A small-molecule ligand and the protein it binds are described below.
Small molecule (SMILES): CC(=O)N[C@H]1[C@@H](O[C@H]2[C@H](O)[C@@H](NC(C)=O)CO[C@@H]2CO)O[C@H](CO)[C@@H](O)[C@@H]1O

Sequence of chain 1.A:
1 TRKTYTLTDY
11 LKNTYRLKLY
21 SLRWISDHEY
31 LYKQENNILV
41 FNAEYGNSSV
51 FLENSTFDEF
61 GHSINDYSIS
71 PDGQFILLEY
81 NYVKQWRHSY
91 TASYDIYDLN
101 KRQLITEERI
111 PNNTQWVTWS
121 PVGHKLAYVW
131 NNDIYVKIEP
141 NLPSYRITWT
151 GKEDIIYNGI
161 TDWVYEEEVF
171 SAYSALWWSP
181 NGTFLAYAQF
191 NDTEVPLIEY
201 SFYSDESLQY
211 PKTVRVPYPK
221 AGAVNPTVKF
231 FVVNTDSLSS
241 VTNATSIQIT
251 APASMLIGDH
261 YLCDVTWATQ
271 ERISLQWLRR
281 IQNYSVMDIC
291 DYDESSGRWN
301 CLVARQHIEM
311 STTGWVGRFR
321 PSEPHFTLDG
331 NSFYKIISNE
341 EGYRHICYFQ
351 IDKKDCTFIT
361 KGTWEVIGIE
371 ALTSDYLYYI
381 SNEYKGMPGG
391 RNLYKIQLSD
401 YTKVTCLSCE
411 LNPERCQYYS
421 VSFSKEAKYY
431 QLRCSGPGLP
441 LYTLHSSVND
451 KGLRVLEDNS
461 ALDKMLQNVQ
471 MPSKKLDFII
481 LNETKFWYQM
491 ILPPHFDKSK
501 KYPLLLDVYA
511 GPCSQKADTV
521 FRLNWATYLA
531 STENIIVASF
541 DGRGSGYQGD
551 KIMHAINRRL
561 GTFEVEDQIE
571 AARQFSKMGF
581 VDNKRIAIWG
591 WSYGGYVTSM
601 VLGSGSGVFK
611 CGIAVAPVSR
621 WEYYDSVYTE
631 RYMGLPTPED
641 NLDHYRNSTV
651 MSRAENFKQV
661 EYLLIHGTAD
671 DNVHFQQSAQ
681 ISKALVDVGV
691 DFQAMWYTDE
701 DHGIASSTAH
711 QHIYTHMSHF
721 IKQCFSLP

Binding-site contacts:
Ligand atom C3 contacts residue ASN191 of chain 1.A at 3.8 Å.
Ligand atom C1 contacts residue ASN191 of chain 1.A at 1.4 Å.
Ligand atom C2 contacts residue ASN191 of chain 1.A at 2.5 Å.
Ligand atom C6 contacts residue THR193 of chain 1.A at 4.4 Å.
Ligand atom N2 contacts residue ASN191 of chain 1.A at 2.9 Å (h-bond).
Ligand atom N2 contacts residue ILE156 of chain 1.A at 3.7 Å.
Ligand atom O5 contacts residue THR193 of chain 1.A at 3.8 Å.
Ligand atom O7 contacts residue LYS229 of chain 1.A at 4.1 Å.
Ligand atom O6 contacts residue GLU194 of chain 1.A at 2.8 Å (salt-bridge).
Ligand atom O7 contacts residue ASN191 of chain 1.A at 3.5 Å (h-bond).
Ligand atom C4 contacts residue ASN191 of chain 1.A at 4.2 Å.
Ligand atom C8 contacts residue THR150 of chain 1.A at 4.2 Å.
Ligand atom C6 contacts residue GLU194 of chain 1.A at 3.8 Å.
Ligand atom C1 contacts residue THR193 of chain 1.A at 3.5 Å.
Ligand atom O6 contacts residue THR193 of chain 1.A at 3.8 Å.
Ligand atom C7 contacts residue ILE156 of chain 1.A at 3.8 Å (hydrophobic).
Ligand atom C8 contacts residue ILE156 of chain 1.A at 3.7 Å (hydrophobic).
Ligand atom O7 contacts residue GLN189 of chain 1.A at 4.3 Å.
Ligand atom C5 contacts residue THR193 of chain 1.A at 3.9 Å.
Ligand atom C1 contacts residue ILE156 of chain 1.A at 4.2 Å (hydrophobic).
Ligand atom C5 contacts residue ASN191 of chain 1.A at 3.7 Å.
Ligand atom O5 contacts residue ASN191 of chain 1.A at 2.4 Å (h-bond).
Ligand atom C7 contacts residue ASN191 of chain 1.A at 3.4 Å.